This protein binds this small molecule.
Small molecule (SMILES): O=C1C[C@@H]2OCC=C3CN4CC[C@]56c7ccccc7N1[C@H]5[C@H]2[C@H]3C[C@H]46

Sequence of chain 1.C:
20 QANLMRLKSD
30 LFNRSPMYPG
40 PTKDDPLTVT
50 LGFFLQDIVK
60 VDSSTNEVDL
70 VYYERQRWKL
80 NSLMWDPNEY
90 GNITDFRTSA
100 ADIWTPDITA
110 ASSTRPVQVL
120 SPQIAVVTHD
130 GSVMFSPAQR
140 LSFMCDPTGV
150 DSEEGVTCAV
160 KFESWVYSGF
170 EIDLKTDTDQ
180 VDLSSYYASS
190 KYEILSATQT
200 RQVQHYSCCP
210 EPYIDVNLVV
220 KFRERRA

Binding-site contacts:
Ligand atom CAD contacts residue SER135 of chain 1.C at 3.6 Å.
Ligand atom CAV contacts residue TRP164 of chain 1.B at 3.9 Å (hydrophobic).
Ligand atom CAF contacts residue PHE53 of chain 1.C at 3.9 Å (hydrophobic).
Ligand atom CAP contacts residue TYR212 of chain 1.B at 4.3 Å (hydrophobic).
Ligand atom OAO contacts residue GLU162 of chain 1.B at 3.8 Å.
Ligand atom CAM contacts residue TYR205 of chain 1.B at 4.4 Å (hydrophobic).
Ligand atom NAY contacts residue SER163 of chain 1.B at 4.4 Å.
Ligand atom CAS contacts residue TRP164 of chain 1.B at 3.7 Å (hydrophobic).
Ligand atom OAO contacts residue TYR205 of chain 1.B at 4.0 Å.
Ligand atom CAX contacts residue GLU162 of chain 1.B at 4.2 Å.
Ligand atom CAI contacts residue TYR72 of chain 1.C at 3.3 Å (hydrophobic).
Ligand atom CAD contacts residue ARG74 of chain 1.C at 4.0 Å.
Ligand atom CAI contacts residue SER184 of chain 1.C at 3.9 Å.
Ligand atom CAS contacts residue SER163 of chain 1.B at 3.8 Å.
Ligand atom OAJ contacts residue TYR72 of chain 1.C at 3.1 Å.
Ligand atom CAX contacts residue TRP164 of chain 1.B at 2.9 Å (hydrophobic).
Ligand atom CAQ contacts residue GLU162 of chain 1.B at 3.6 Å.
Ligand atom CAL contacts residue SER184 of chain 1.C at 4.0 Å.
Ligand atom CAR contacts residue GLU162 of chain 1.B at 4.3 Å.
Ligand atom CAP contacts residue GLU162 of chain 1.B at 3.7 Å.
Ligand atom CAU contacts residue TYR212 of chain 1.B at 4.0 Å (hydrophobic).
Ligand atom OAJ contacts residue PHE53 of chain 1.C at 4.1 Å.
Ligand atom CAE contacts residue PHE53 of chain 1.C at 3.7 Å (hydrophobic).
Ligand atom NAH contacts residue TYR72 of chain 1.C at 3.6 Å.
Ligand atom CAR contacts residue TYR212 of chain 1.B at 3.9 Å (hydrophobic).
Ligand atom CAT contacts residue TYR212 of chain 1.B at 4.2 Å (hydrophobic).
Ligand atom NAY contacts residue TRP164 of chain 1.B at 2.8 Å (h-bond).
Ligand atom CAC contacts residue SER135 of chain 1.C at 3.6 Å.
Ligand atom CAS contacts residue TYR212 of chain 1.B at 3.9 Å (hydrophobic).
Ligand atom CAL contacts residue TYR72 of chain 1.C at 4.0 Å (hydrophobic).
Ligand atom CAP contacts residue TYR205 of chain 1.B at 3.5 Å (hydrophobic).
Ligand atom CAF contacts residue TYR72 of chain 1.C at 3.8 Å (hydrophobic).
Ligand atom CAW contacts residue TRP164 of chain 1.B at 3.6 Å (hydrophobic).
Ligand atom OAJ contacts residue SER184 of chain 1.C at 3.2 Å (h-bond).
Ligand atom CAE contacts residue ARG74 of chain 1.C at 4.2 Å.
Ligand atom CAA contacts residue TYR72 of chain 1.C at 3.8 Å (hydrophobic).
Ligand atom CAX contacts residue SER163 of chain 1.B at 4.5 Å.
Ligand atom CAQ contacts residue TYR212 of chain 1.B at 4.0 Å (hydrophobic).

Sequence of chain 1.B:
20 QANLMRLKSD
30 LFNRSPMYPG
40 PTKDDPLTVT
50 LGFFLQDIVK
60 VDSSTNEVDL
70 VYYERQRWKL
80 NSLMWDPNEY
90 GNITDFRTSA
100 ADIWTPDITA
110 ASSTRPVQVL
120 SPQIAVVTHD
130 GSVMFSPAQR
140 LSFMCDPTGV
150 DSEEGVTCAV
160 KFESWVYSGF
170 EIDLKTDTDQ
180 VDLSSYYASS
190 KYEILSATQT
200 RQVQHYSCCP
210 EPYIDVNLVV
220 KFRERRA